Sequence of chain 1.H:
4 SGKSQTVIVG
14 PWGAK

This protein binds this small molecule.
Small molecule (SMILES): CO[C@H]1O[C@H](CO)[C@H](O)[C@H](O[C@@H]2O[C@H](CO)[C@H](O)[C@H](O)[C@H]2NC(C)=O)[C@H]1O

Sequence of chain 1.G:
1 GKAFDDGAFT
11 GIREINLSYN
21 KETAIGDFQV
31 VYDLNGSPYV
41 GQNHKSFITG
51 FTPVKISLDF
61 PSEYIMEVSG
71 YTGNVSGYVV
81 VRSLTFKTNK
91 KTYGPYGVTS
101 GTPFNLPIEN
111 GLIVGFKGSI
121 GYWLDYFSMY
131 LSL

Binding-site contacts:
Ligand atom O4 contacts residue GLY1 of chain 1.G at 3.0 Å (h-bond).
Ligand atom C5 contacts residue TYR78 of chain 1.G at 3.8 Å (hydrophobic).
Ligand atom C3 contacts residue TYR78 of chain 1.G at 3.9 Å (hydrophobic).
Ligand atom O4 contacts residue TYR122 of chain 1.G at 4.2 Å.
Ligand atom O6 contacts residue TYR78 of chain 1.G at 3.6 Å.
Ligand atom C5 contacts residue TYR122 of chain 1.G at 3.9 Å (hydrophobic).
Ligand atom C2 contacts residue PHE47 of chain 1.G at 4.2 Å (hydrophobic).
Ligand atom O5 contacts residue TYR78 of chain 1.G at 4.2 Å.
Ligand atom O6 contacts residue TYR122 of chain 1.G at 3.0 Å (h-bond).
Ligand atom C3 contacts residue GLY1 of chain 1.G at 3.7 Å.
Ligand atom C7 contacts residue TYR78 of chain 1.G at 3.3 Å (hydrophobic).
Ligand atom O7 contacts residue GLY1 of chain 1.G at 2.9 Å (h-bond).
Ligand atom O5 contacts residue TYR122 of chain 1.G at 2.9 Å (h-bond).
Ligand atom C6 contacts residue TRP123 of chain 1.G at 3.4 Å (hydrophobic).
Ligand atom O4 contacts residue ASP125 of chain 1.G at 2.6 Å (salt-bridge).
Ligand atom C6 contacts residue VAL80 of chain 1.G at 3.8 Å (hydrophobic).
Ligand atom C5 contacts residue ASP125 of chain 1.G at 3.7 Å.
Ligand atom C2 contacts residue GLY1 of chain 1.G at 3.7 Å.
Ligand atom O5 contacts residue GLY121 of chain 1.G at 3.7 Å.
Ligand atom C4 contacts residue ASP125 of chain 1.G at 3.1 Å.
Ligand atom C7 contacts residue TYR122 of chain 1.G at 3.6 Å (hydrophobic).
Ligand atom O1 contacts residue TYR78 of chain 1.G at 3.3 Å.
Ligand atom C1 contacts residue TYR122 of chain 1.G at 3.5 Å (hydrophobic).
Ligand atom C6 contacts residue TYR78 of chain 1.G at 4.0 Å (hydrophobic).
Ligand atom C4 contacts residue TYR78 of chain 1.G at 4.0 Å (hydrophobic).
Ligand atom C7 contacts residue GLY1 of chain 1.G at 3.7 Å.
Ligand atom O5 contacts residue GLY1 of chain 1.G at 3.8 Å.
Ligand atom O1 contacts residue TYR122 of chain 1.G at 3.9 Å.
Ligand atom C4 contacts residue GLY1 of chain 1.G at 3.9 Å.
Ligand atom O6 contacts residue ASP125 of chain 1.G at 2.8 Å (salt-bridge).
Ligand atom C6 contacts residue TYR122 of chain 1.G at 3.8 Å (hydrophobic).
Ligand atom O4 contacts residue GLY121 of chain 1.G at 3.3 Å.
Ligand atom C6 contacts residue ASP125 of chain 1.G at 3.3 Å.
Ligand atom C2 contacts residue GLY1 of chain 1.G at 4.0 Å.
Ligand atom O6 contacts residue VAL80 of chain 1.G at 4.0 Å.
Ligand atom C1 contacts residue GLY1 of chain 1.G at 3.5 Å.
Ligand atom O6 contacts residue GLY121 of chain 1.G at 3.6 Å.
Ligand atom N2 contacts residue GLY1 of chain 1.G at 4.1 Å.
Ligand atom O3 contacts residue GLY1 of chain 1.G at 2.7 Å (h-bond).
Ligand atom O6 contacts residue TRP123 of chain 1.G at 2.8 Å (h-bond).